Sequence of chain 1.U:
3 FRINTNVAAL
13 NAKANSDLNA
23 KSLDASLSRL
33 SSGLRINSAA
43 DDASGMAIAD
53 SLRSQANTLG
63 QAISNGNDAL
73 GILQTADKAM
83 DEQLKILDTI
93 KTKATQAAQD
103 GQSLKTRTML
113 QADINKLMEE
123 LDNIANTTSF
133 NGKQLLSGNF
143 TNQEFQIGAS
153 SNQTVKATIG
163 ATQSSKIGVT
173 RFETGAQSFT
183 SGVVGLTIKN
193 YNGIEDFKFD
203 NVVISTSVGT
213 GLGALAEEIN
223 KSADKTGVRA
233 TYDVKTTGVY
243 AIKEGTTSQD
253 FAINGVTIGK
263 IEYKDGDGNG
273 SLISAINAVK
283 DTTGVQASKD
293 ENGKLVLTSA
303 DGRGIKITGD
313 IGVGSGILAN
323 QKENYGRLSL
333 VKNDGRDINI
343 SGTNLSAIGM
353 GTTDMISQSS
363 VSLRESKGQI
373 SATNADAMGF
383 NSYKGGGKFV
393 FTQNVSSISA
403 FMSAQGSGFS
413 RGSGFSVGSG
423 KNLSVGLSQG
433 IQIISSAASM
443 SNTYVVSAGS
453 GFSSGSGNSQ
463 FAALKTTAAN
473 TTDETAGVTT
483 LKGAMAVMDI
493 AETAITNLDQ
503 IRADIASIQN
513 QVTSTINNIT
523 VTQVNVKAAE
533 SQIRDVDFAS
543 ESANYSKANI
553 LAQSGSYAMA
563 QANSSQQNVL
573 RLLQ

Binding-site contacts:
Ligand atom C3 contacts residue ALA470 of chain 1.U at 3.8 Å (hydrophobic).
Ligand atom C4 contacts residue ASN444 of chain 1.U at 3.5 Å.
Ligand atom C2 contacts residue THR469 of chain 1.U at 1.4 Å.
Ligand atom C5 contacts residue ASN444 of chain 1.U at 4.1 Å.
Ligand atom C5 contacts residue THR469 of chain 1.U at 3.9 Å.
Ligand atom O1A contacts residue THR469 of chain 1.U at 3.4 Å.
Ligand atom C3 contacts residue THR469 of chain 1.U at 1.7 Å.
Ligand atom O4 contacts residue LYS467 of chain 1.U at 3.2 Å (salt-bridge).
Ligand atom C6 contacts residue THR469 of chain 1.U at 3.8 Å.
Ligand atom C3 contacts residue LYS467 of chain 1.U at 4.4 Å.
Ligand atom C4 contacts residue LYS467 of chain 1.U at 4.4 Å.
Ligand atom N5 contacts residue THR469 of chain 1.U at 4.3 Å.
Ligand atom O6 contacts residue ALA470 of chain 1.U at 3.6 Å.
Ligand atom C1 contacts residue THR469 of chain 1.U at 2.5 Å.
Ligand atom C4 contacts residue ALA470 of chain 1.U at 4.2 Å (hydrophobic).
Ligand atom O1B contacts residue THR469 of chain 1.U at 3.0 Å (h-bond).
Ligand atom C2 contacts residue ALA470 of chain 1.U at 3.6 Å (hydrophobic).
Ligand atom O4 contacts residue THR469 of chain 1.U at 4.0 Å.
Ligand atom O4 contacts residue ASN444 of chain 1.U at 3.4 Å (h-bond).
Ligand atom O6 contacts residue THR469 of chain 1.U at 2.7 Å (h-bond).
Ligand atom C4 contacts residue THR469 of chain 1.U at 3.0 Å.

This small molecule binds to this protein.
Small molecule (SMILES): C[C@H](O)[C@H](N)[C@@H]1O[C@](O)(C(=O)O)C[C@H](O)[C@@H]1N